A protein and the small-molecule ligand that binds it are described below.
Small molecule (SMILES): Nc1ncnc2c1ncn2[C@@H]1O[C@H](COO[C@@H]2C[C@@H](CO[P](=O)(O)O[C@H]3[C@@H](O)[C@H](n4cnc5c(N)ncnc54)O[C@@H]3COP(=O)=O)O[C@H]2n2ccc(=O)[nH]c2=O)[C@@H](OOP(O)OC[C@H]2O[C@@H](n3ccc(=O)[nH]c3=O)[C@H](O)[C@@H]2O)[C@H]1O.Op1oo1

Sequence of chain 15.D:
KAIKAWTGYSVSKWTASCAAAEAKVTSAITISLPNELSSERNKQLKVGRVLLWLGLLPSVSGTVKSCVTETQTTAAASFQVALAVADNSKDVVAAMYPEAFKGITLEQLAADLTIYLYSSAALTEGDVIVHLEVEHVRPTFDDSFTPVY

Sequence of chain 15.E:
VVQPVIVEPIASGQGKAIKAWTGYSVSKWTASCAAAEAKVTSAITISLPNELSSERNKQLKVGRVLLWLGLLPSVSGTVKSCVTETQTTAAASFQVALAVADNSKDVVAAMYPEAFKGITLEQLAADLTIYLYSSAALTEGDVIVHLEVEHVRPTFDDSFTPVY

Binding-site contacts:
Ligand atom N3 contacts residue TRP47 of chain 15.D at 4.1 Å.
Ligand atom C4 contacts residue TRP47 of chain 15.D at 3.9 Å (hydrophobic).
Ligand atom OP2 contacts residue GLY49 of chain 15.E at 4.2 Å.
Ligand atom N6 contacts residue TYR50 of chain 15.D at 4.2 Å.
Ligand atom C5 contacts residue TRP47 of chain 15.D at 3.8 Å (hydrophobic).
Ligand atom N1 contacts residue THR48 of chain 15.D at 4.0 Å.
Ligand atom OP2 contacts residue VAL178 of chain 15.E at 4.5 Å.
Ligand atom N6 contacts residue THR48 of chain 15.D at 3.3 Å (h-bond).
Ligand atom N1 contacts residue TRP47 of chain 15.D at 4.3 Å.
Ligand atom N7 contacts residue TRP47 of chain 15.D at 3.7 Å.
Ligand atom N9 contacts residue TRP47 of chain 15.D at 3.9 Å.
Ligand atom C5' contacts residue VAL178 of chain 15.E at 4.5 Å (hydrophobic).
Ligand atom N6 contacts residue TRP47 of chain 15.D at 3.8 Å.
Ligand atom O4' contacts residue TRP47 of chain 15.D at 4.1 Å.
Ligand atom C6 contacts residue THR48 of chain 15.D at 4.2 Å.
Ligand atom C2 contacts residue TRP47 of chain 15.D at 4.2 Å (hydrophobic).
Ligand atom C8 contacts residue TRP47 of chain 15.D at 3.8 Å (hydrophobic).
Ligand atom C6 contacts residue TRP47 of chain 15.D at 3.9 Å (hydrophobic).
Ligand atom O4' contacts residue LYS143 of chain 15.D at 4.1 Å.
Ligand atom C1' contacts residue TRP47 of chain 15.D at 4.3 Å (hydrophobic).